A small-molecule ligand and the protein it binds are described below.
Small molecule (SMILES): CC(=O)N[C@@H]1[C@@H](O)[C@H](O)[C@@H](CO)O[C@H]1O

Sequence of chain 1.O:
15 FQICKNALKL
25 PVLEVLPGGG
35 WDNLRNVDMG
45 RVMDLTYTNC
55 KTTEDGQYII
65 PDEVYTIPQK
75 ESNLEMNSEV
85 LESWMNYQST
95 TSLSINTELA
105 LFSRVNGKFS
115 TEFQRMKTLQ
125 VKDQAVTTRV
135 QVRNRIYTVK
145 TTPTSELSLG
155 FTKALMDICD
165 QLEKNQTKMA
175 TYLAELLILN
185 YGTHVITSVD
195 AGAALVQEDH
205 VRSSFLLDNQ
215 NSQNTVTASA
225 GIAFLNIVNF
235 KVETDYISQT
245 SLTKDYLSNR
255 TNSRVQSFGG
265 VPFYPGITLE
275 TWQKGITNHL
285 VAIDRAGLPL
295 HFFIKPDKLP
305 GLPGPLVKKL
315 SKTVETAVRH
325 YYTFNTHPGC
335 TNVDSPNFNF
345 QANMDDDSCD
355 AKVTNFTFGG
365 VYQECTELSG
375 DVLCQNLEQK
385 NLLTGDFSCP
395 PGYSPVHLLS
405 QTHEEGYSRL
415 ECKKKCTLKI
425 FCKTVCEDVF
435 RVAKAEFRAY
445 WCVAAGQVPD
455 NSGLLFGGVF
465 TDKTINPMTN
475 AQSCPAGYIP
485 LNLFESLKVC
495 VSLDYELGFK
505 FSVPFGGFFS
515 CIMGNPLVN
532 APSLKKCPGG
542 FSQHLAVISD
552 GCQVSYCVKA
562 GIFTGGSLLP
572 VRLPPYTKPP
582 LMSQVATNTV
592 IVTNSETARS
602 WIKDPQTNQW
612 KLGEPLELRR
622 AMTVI

Sequence of chain 1.N:
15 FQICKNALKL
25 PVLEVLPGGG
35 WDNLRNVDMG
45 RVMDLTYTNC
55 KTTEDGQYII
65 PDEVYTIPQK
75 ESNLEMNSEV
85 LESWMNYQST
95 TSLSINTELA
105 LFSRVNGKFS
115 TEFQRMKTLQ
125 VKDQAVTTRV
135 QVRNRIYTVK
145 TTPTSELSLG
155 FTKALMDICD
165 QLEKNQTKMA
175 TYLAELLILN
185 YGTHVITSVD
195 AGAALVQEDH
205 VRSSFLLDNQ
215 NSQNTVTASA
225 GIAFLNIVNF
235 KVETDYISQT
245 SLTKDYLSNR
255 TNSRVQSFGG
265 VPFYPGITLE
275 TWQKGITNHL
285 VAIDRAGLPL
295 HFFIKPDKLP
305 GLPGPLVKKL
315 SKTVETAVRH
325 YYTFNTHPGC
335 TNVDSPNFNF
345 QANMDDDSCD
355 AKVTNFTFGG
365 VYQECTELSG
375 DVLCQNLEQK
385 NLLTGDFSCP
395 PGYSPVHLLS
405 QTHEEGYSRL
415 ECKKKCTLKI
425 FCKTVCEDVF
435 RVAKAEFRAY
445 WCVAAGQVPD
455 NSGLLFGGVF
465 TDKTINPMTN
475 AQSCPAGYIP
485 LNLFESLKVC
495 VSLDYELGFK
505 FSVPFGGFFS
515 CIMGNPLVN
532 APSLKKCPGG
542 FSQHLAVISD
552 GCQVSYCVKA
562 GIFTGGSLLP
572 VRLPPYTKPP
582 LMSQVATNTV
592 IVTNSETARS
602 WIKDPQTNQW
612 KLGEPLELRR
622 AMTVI

Binding-site contacts:
Ligand atom C8 contacts residue ARG206 of chain 1.N at 3.5 Å.
Ligand atom C7 contacts residue ASN253 of chain 1.N at 3.5 Å.
Ligand atom C6 contacts residue ASP249 of chain 1.N at 3.3 Å.
Ligand atom O5 contacts residue ASP249 of chain 1.N at 4.0 Å.
Ligand atom O7 contacts residue ASN218 of chain 1.O at 4.3 Å.
Ligand atom N2 contacts residue ASN253 of chain 1.N at 2.9 Å (h-bond).
Ligand atom O7 contacts residue SER252 of chain 1.N at 2.3 Å (h-bond).
Ligand atom C1 contacts residue ASN253 of chain 1.N at 1.4 Å.
Ligand atom C8 contacts residue SER252 of chain 1.N at 3.9 Å.
Ligand atom C2 contacts residue ASN253 of chain 1.N at 2.5 Å.
Ligand atom O7 contacts residue ASN253 of chain 1.N at 3.6 Å.
Ligand atom C1 contacts residue PHE209 of chain 1.N at 4.0 Å (hydrophobic).
Ligand atom C8 contacts residue ASN218 of chain 1.O at 3.8 Å.
Ligand atom C8 contacts residue ASN253 of chain 1.N at 4.1 Å.
Ligand atom O5 contacts residue PHE209 of chain 1.N at 4.0 Å.
Ligand atom C1 contacts residue ASP249 of chain 1.N at 4.2 Å.
Ligand atom O5 contacts residue ASN253 of chain 1.N at 2.4 Å (h-bond).
Ligand atom N2 contacts residue SER252 of chain 1.N at 4.2 Å.
Ligand atom C3 contacts residue ASN253 of chain 1.N at 3.8 Å.
Ligand atom C7 contacts residue SER252 of chain 1.N at 3.5 Å.
Ligand atom C5 contacts residue ASP249 of chain 1.N at 4.5 Å.
Ligand atom C5 contacts residue ASN253 of chain 1.N at 3.7 Å.
Ligand atom C2 contacts residue SER252 of chain 1.N at 4.1 Å.
Ligand atom O6 contacts residue ASP249 of chain 1.N at 3.2 Å (salt-bridge).
Ligand atom C4 contacts residue ASN253 of chain 1.N at 4.2 Å.